Sequence of chain 1.A:
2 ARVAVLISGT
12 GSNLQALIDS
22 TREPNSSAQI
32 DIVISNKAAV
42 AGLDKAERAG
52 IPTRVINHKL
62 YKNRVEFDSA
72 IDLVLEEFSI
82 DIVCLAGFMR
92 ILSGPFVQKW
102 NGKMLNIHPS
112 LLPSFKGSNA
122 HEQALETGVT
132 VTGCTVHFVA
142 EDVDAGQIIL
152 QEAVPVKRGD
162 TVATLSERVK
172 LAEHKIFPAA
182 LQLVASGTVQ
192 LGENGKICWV

Binding-site contacts:
Ligand atom C22 contacts residue MET90 of chain 1.A at 3.5 Å (hydrophobic).
Ligand atom C04 contacts residue VAL140 of chain 1.A at 3.5 Å (hydrophobic).
Ligand atom C23 contacts residue MET90 of chain 1.A at 3.4 Å (hydrophobic).
Ligand atom C09 contacts residue ILE92 of chain 1.A at 3.8 Å (hydrophobic).
Ligand atom N03 contacts residue ALA141 of chain 1.A at 3.3 Å (h-bond).
Ligand atom C32 contacts residue GAR1 of chain 1.B at 3.3 Å.
Ligand atom N03 contacts residue VAL144 of chain 1.A at 3.7 Å.
Ligand atom N01 contacts residue ILE92 of chain 1.A at 3.6 Å.
Ligand atom O25 contacts residue ARG91 of chain 1.A at 3.5 Å (salt-bridge).
Ligand atom C31 contacts residue PHE89 of chain 1.A at 3.3 Å (hydrophobic).
Ligand atom C12 contacts residue ILE92 of chain 1.A at 3.7 Å (hydrophobic).
Ligand atom C06 contacts residue ARG91 of chain 1.A at 3.2 Å.
Ligand atom C13 contacts residue ILE92 of chain 1.A at 3.6 Å (hydrophobic).
Ligand atom C02 contacts residue ALA141 of chain 1.A at 3.7 Å (hydrophobic).
Ligand atom C07 contacts residue ARG91 of chain 1.A at 2.8 Å.
Ligand atom N11 contacts residue GLU142 of chain 1.A at 3.5 Å (salt-bridge).
Ligand atom C21 contacts residue MET90 of chain 1.A at 3.2 Å (hydrophobic).
Ligand atom C07 contacts residue LEU93 of chain 1.A at 3.2 Å (hydrophobic).
Ligand atom O27 contacts residue ILE92 of chain 1.A at 3.0 Å (h-bond).
Ligand atom N03 contacts residue VAL140 of chain 1.A at 3.4 Å.
Ligand atom O10 contacts residue ASP145 of chain 1.A at 3.4 Å (salt-bridge).
Ligand atom O10 contacts residue VAL144 of chain 1.A at 3.9 Å.
Ligand atom N19 contacts residue MET90 of chain 1.A at 3.8 Å.
Ligand atom F33 contacts residue ARG91 of chain 1.A at 3.8 Å.
Ligand atom C09 contacts residue LEU93 of chain 1.A at 3.5 Å (hydrophobic).
Ligand atom O27 contacts residue ARG91 of chain 1.A at 3.2 Å (salt-bridge).
Ligand atom C07 contacts residue ILE92 of chain 1.A at 3.2 Å (hydrophobic).
Ligand atom N11 contacts residue LEU93 of chain 1.A at 3.8 Å.
Ligand atom C26 contacts residue ARG65 of chain 1.A at 3.9 Å.
Ligand atom C02 contacts residue VAL140 of chain 1.A at 3.8 Å (hydrophobic).
Ligand atom C29 contacts residue ASN107 of chain 1.A at 3.4 Å.
Ligand atom N01 contacts residue LEU93 of chain 1.A at 3.2 Å (h-bond).
Ligand atom O27 contacts residue ARG65 of chain 1.A at 3.0 Å (salt-bridge).
Ligand atom O25 contacts residue MET90 of chain 1.A at 3.5 Å (h-bond).
Ligand atom F33 contacts residue MET90 of chain 1.A at 3.1 Å.
Ligand atom N11 contacts residue VAL98 of chain 1.A at 3.6 Å.
Ligand atom C26 contacts residue ILE92 of chain 1.A at 3.8 Å (hydrophobic).
Ligand atom O28 contacts residue ARG65 of chain 1.A at 3.3 Å (salt-bridge).
Ligand atom N11 contacts residue ALA141 of chain 1.A at 3.2 Å (h-bond).
Ligand atom N19 contacts residue ILE92 of chain 1.A at 3.6 Å.

A protein and the small-molecule ligand that binds it are described below.
Small molecule (SMILES): Nc1nc2ccn(CCCCc3csc(C(=O)N[C@@H](CCC(=O)O)C(=O)O)c3F)c2c(=O)[nH]1